A protein and the small-molecule ligand that binds it are described below.
Small molecule (SMILES): CC(=O)N[C@@H]1[C@@H](O)[C@H](O)[C@@H](CO)O[C@H]1O

Binding-site contacts:
Ligand atom O4 contacts residue THR577 of chain 1.A at 4.2 Å.
Ligand atom C2 contacts residue GLN576 of chain 1.A at 3.9 Å.
Ligand atom O5 contacts residue GLN576 of chain 1.A at 3.8 Å.
Ligand atom N2 contacts residue ASN327 of chain 1.A at 3.0 Å (h-bond).
Ligand atom C5 contacts residue ASN327 of chain 1.A at 3.7 Å.
Ligand atom C6 contacts residue GLN576 of chain 1.A at 4.0 Å.
Ligand atom O7 contacts residue GLN576 of chain 1.A at 2.8 Å (h-bond).
Ligand atom C1 contacts residue GLN576 of chain 1.A at 3.6 Å.
Ligand atom O5 contacts residue ASN327 of chain 1.A at 2.4 Å (h-bond).
Ligand atom N2 contacts residue GLN576 of chain 1.A at 4.3 Å.
Ligand atom O4 contacts residue GLN576 of chain 1.A at 4.1 Å.
Ligand atom C5 contacts residue GLN576 of chain 1.A at 3.5 Å.
Ligand atom C4 contacts residue ASN327 of chain 1.A at 4.2 Å.
Ligand atom O7 contacts residue ASN327 of chain 1.A at 3.8 Å.
Ligand atom C4 contacts residue GLN576 of chain 1.A at 3.9 Å.
Ligand atom C3 contacts residue ASN327 of chain 1.A at 3.8 Å.
Ligand atom C1 contacts residue ASN327 of chain 1.A at 1.4 Å.
Ligand atom C7 contacts residue ASN327 of chain 1.A at 3.6 Å.
Ligand atom C7 contacts residue GLN576 of chain 1.A at 3.9 Å.
Ligand atom C2 contacts residue ASN327 of chain 1.A at 2.5 Å.
Ligand atom C3 contacts residue GLN576 of chain 1.A at 3.5 Å.
Ligand atom O7 contacts residue PRO575 of chain 1.A at 3.5 Å (h-bond).

Sequence of chain 1.A:
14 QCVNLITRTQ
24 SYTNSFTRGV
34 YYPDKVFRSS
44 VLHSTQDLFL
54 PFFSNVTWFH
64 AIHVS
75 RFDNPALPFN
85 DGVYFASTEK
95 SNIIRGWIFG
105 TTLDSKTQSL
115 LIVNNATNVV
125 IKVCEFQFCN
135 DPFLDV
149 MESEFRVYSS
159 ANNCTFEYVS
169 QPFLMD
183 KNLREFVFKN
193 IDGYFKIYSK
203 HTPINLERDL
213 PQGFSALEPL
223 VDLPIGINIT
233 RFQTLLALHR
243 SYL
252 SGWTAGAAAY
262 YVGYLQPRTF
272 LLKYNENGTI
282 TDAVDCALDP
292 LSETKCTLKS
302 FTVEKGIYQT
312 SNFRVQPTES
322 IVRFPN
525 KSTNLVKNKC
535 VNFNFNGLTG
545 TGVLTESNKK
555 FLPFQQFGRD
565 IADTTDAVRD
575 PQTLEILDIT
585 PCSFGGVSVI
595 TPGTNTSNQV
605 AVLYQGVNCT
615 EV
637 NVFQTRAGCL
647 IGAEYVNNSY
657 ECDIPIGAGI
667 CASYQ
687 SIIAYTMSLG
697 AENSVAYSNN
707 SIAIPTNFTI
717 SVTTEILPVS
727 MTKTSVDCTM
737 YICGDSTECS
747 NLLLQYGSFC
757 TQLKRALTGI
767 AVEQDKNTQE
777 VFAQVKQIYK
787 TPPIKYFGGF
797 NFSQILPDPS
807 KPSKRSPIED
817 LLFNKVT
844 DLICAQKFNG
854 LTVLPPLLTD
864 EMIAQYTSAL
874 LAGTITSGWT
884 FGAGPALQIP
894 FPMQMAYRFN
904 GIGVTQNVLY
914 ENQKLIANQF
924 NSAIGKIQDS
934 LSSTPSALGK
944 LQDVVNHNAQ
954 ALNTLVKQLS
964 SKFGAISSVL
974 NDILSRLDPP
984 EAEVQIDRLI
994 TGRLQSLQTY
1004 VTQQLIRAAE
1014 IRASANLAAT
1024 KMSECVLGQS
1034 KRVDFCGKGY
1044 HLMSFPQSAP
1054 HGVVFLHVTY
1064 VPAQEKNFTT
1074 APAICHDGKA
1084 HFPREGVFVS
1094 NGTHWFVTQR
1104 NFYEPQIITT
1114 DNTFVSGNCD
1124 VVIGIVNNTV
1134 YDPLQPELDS